Sequence of chain 1.A:
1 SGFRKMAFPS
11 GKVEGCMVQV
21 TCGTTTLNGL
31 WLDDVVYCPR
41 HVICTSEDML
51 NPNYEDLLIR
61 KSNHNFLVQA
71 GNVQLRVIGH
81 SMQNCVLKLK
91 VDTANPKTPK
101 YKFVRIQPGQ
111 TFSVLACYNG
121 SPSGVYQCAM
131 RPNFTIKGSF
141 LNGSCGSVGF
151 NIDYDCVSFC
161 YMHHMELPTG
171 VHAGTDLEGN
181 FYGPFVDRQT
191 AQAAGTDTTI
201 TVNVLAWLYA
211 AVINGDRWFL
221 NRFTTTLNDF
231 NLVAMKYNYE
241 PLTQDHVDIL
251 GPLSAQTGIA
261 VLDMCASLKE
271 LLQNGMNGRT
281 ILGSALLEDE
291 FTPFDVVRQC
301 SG

Binding-site contacts:
Ligand atom C15 contacts residue DMS1 of chain 1.P at 3.5 Å.
Ligand atom O contacts residue DMS1 of chain 1.P at 3.1 Å (h-bond).
Ligand atom C8 contacts residue HIS163 of chain 1.B at 3.6 Å.
Ligand atom N1 contacts residue GLU166 of chain 1.B at 2.9 Å (salt-bridge).
Ligand atom CL contacts residue HIS41 of chain 1.B at 3.4 Å.
Ligand atom O3 contacts residue GLN189 of chain 1.B at 3.0 Å (h-bond).
Ligand atom N2 contacts residue ARG188 of chain 1.B at 3.5 Å (salt-bridge).
Ligand atom C3 contacts residue HIS41 of chain 1.B at 3.6 Å.
Ligand atom C6 contacts residue DMS1 of chain 1.P at 3.4 Å.
Ligand atom C14 contacts residue ASN142 of chain 1.B at 3.6 Å.
Ligand atom C2 contacts residue DMS1 of chain 1.P at 3.6 Å.
Ligand atom CL contacts residue MET49 of chain 1.B at 3.5 Å.
Ligand atom O2 contacts residue HIS172 of chain 1.B at 3.2 Å.
Ligand atom C20 contacts residue ARG188 of chain 1.B at 3.6 Å.
Ligand atom C19 contacts residue THR190 of chain 1.B at 3.5 Å.
Ligand atom C8 contacts residue SER144 of chain 1.B at 3.6 Å.
Ligand atom C18 contacts residue GLU166 of chain 1.B at 3.3 Å.
Ligand atom N contacts residue DMS1 of chain 1.P at 2.9 Å (h-bond).
Ligand atom C17 contacts residue ARG188 of chain 1.B at 3.4 Å.
Ligand atom O3 contacts residue ARG188 of chain 1.B at 3.6 Å (salt-bridge).
Ligand atom O2 contacts residue HIS163 of chain 1.B at 2.7 Å (h-bond).
Ligand atom O1 contacts residue ASN142 of chain 1.B at 3.1 Å (h-bond).
Ligand atom C contacts residue MET49 of chain 1.B at 3.4 Å (hydrophobic).
Ligand atom C13 contacts residue ASN142 of chain 1.B at 3.5 Å.
Ligand atom CL contacts residue ASP187 of chain 1.B at 3.1 Å.
Ligand atom O1 contacts residue GLY143 of chain 1.B at 3.1 Å (h-bond).
Ligand atom C17 contacts residue GLN192 of chain 1.B at 3.6 Å.
Ligand atom O2 contacts residue PHE140 of chain 1.B at 3.2 Å.
Ligand atom C7 contacts residue SER144 of chain 1.B at 3.6 Å.
Ligand atom O2 contacts residue SER144 of chain 1.B at 3.6 Å.
Ligand atom O4 contacts residue GLN192 of chain 1.B at 3.6 Å.
Ligand atom C16 contacts residue GLN189 of chain 1.B at 3.6 Å.
Ligand atom C8 contacts residue GLU166 of chain 1.B at 3.6 Å.
Ligand atom O2 contacts residue GLU166 of chain 1.B at 3.5 Å.
Ligand atom N2 contacts residue THR190 of chain 1.B at 2.7 Å (h-bond).
Ligand atom N1 contacts residue PHE140 of chain 1.B at 3.1 Å (h-bond).
Ligand atom O4 contacts residue PRO168 of chain 1.B at 3.1 Å.
Ligand atom O4 contacts residue THR190 of chain 1.B at 3.5 Å (h-bond).
Ligand atom N2 contacts residue GLN192 of chain 1.B at 3.4 Å (h-bond).
Ligand atom C7 contacts residue DMS1 of chain 1.P at 3.6 Å.

A protein and the small-molecule ligand that binds it are described below.
Small molecule (SMILES): O=C1C[C@H](Oc2cc(Cl)cc(OCCNC(=O)c3cc(=O)[nH]c4ccccc34)c2)N1

Sequence of chain 1.B:
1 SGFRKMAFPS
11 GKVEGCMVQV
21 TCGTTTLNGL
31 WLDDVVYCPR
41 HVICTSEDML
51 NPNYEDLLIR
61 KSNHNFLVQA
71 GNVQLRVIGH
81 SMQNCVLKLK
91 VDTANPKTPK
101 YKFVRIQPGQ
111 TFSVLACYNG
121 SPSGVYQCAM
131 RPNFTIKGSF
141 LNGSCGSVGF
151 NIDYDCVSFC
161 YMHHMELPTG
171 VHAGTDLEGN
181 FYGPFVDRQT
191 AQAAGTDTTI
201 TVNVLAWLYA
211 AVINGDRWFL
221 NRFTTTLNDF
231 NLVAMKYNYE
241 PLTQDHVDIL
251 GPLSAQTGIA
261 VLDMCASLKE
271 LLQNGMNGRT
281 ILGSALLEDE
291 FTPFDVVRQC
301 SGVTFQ